Binding-site contacts:
Ligand atom CD2 contacts residue LEU83 of chain 1.A at 3.8 Å (hydrophobic).
Ligand atom NE2 contacts residue LEU76 of chain 1.A at 4.1 Å.
Ligand atom C contacts residue GLU246 of chain 1.A at 4.0 Å.
Ligand atom C contacts residue ILE62 of chain 1.A at 4.0 Å (hydrophobic).
Ligand atom CA contacts residue GLU246 of chain 1.A at 3.7 Å.
Ligand atom CD2 contacts residue MET247 of chain 1.A at 4.0 Å (hydrophobic).
Ligand atom CD2 contacts residue ILE62 of chain 1.A at 3.7 Å (hydrophobic).
Ligand atom CD1 contacts residue ILE62 of chain 1.A at 3.5 Å (hydrophobic).
Ligand atom CB contacts residue GLU246 of chain 1.A at 3.2 Å.
Ligand atom N contacts residue GLU246 of chain 1.A at 3.0 Å (salt-bridge).
Ligand atom O contacts residue ILE62 of chain 1.A at 3.9 Å.
Ligand atom CD2 contacts residue GLN79 of chain 1.A at 3.9 Å.
Ligand atom C contacts residue LYS66 of chain 1.A at 3.8 Å.
Ligand atom CG contacts residue LEU76 of chain 1.A at 3.7 Å (hydrophobic).
Ligand atom CD1 contacts residue LEU83 of chain 1.A at 4.1 Å (hydrophobic).
Ligand atom OE1 contacts residue LEU76 of chain 1.A at 3.7 Å.
Ligand atom CD2 contacts residue PHE71 of chain 1.A at 4.2 Å (hydrophobic).
Ligand atom CB contacts residue GLU84 of chain 1.A at 3.6 Å.
Ligand atom CD1 contacts residue LEU243 of chain 1.A at 3.4 Å (hydrophobic).
Ligand atom CG1 contacts residue GLU246 of chain 1.A at 3.2 Å.
Ligand atom CD2 contacts residue VAL80 of chain 1.A at 3.6 Å (hydrophobic).
Ligand atom CB contacts residue LEU243 of chain 1.A at 4.0 Å (hydrophobic).
Ligand atom C contacts residue GLU246 of chain 1.A at 3.7 Å.
Ligand atom CD1 contacts residue GLN79 of chain 1.A at 3.9 Å.
Ligand atom CB contacts residue ILE62 of chain 1.A at 3.8 Å (hydrophobic).
Ligand atom O contacts residue LYS66 of chain 1.A at 3.2 Å.
Ligand atom CG2 contacts residue LEU243 of chain 1.A at 3.5 Å (hydrophobic).
Ligand atom CD contacts residue LEU76 of chain 1.A at 3.9 Å (hydrophobic).
Ligand atom O contacts residue LYS66 of chain 1.A at 4.0 Å.
Ligand atom CD1 contacts residue ASP242 of chain 1.A at 3.6 Å.
Ligand atom CA contacts residue LYS66 of chain 1.A at 3.8 Å.
Ligand atom CA contacts residue VAL80 of chain 1.A at 4.1 Å (hydrophobic).
Ligand atom CD1 contacts residue GLU246 of chain 1.A at 3.6 Å.
Ligand atom CD2 contacts residue GLU84 of chain 1.A at 3.7 Å.
Ligand atom ND1 contacts residue LEU76 of chain 1.A at 3.8 Å.
Ligand atom CA contacts residue GLU246 of chain 1.A at 3.7 Å.
Ligand atom N contacts residue GLU246 of chain 1.A at 3.3 Å (salt-bridge).
Ligand atom CD1 contacts residue VAL80 of chain 1.A at 3.6 Å (hydrophobic).
Ligand atom CG contacts residue ILE62 of chain 1.A at 4.1 Å (hydrophobic).
Ligand atom CE1 contacts residue LEU76 of chain 1.A at 3.4 Å (hydrophobic).

Sequence of chain 1.A:
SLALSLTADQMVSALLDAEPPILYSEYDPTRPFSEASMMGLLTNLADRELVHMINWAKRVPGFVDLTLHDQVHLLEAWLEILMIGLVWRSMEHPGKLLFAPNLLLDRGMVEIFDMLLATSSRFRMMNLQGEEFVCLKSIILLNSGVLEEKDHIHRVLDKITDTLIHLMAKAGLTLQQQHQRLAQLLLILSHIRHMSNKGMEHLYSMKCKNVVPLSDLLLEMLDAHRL

A small-molecule ligand and the protein it binds are described below.
Small molecule (SMILES): CC[C@H](C)[C@H](NC(=O)[C@H](C)NC(=O)[C@H](C)N)C(=O)N[C@@H](CC(C)C)C(=O)N[C@@H](Cc1cnc[nH]1)C(=O)N[C@@H](CCCN=C(N)N)C(=O)N[C@@H](CC(C)C)C(=O)N[C@@H](CC(C)C)C(=O)N[C@H](C=O)CCC(N)=O